This protein binds this small molecule.
Small molecule (SMILES): CC(=O)O[C@H]1C(=O)[C@@]2(C)[C@H]([C@H](OC(=O)c3ccccc3)[C@]3(O)C[C@H](OC(=O)[C@H](O)[C@@H](NC(=O)c4ccccc4)c4ccccc4)C(C)=C1C3(C)C)[C@]1(OC(C)=O)CO[C@@H]1C[C@@H]2O

Sequence of chain 21.C:
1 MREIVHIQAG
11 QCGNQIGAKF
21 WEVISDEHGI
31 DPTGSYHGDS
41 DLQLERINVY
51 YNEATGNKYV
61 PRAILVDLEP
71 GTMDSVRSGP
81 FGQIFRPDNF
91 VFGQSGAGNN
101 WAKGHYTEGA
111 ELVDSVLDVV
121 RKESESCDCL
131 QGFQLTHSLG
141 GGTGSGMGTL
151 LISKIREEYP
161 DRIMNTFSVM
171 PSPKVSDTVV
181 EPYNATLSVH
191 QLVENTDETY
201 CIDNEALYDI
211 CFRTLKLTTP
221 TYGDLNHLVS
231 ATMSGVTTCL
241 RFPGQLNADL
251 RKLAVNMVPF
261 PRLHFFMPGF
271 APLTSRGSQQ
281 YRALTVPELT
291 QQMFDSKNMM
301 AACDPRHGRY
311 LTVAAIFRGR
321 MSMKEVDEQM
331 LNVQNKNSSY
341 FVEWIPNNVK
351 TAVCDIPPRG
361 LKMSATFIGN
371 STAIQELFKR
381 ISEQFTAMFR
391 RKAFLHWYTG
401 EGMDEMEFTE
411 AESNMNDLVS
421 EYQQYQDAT

Binding-site contacts:
Ligand atom C08 contacts residue HIS227 of chain 21.C at 2.9 Å.
Ligand atom C42 contacts residue VAL23 of chain 21.C at 3.4 Å (hydrophobic).
Ligand atom C13 contacts residue HIS227 of chain 21.C at 3.9 Å.
Ligand atom O14 contacts residue HIS227 of chain 21.C at 2.1 Å (h-bond).
Ligand atom C08 contacts residue LEU228 of chain 21.C at 3.6 Å (hydrophobic).
Ligand atom C41 contacts residue SER234 of chain 21.C at 3.7 Å.
Ligand atom O08 contacts residue ARG276 of chain 21.C at 3.3 Å.
Ligand atom C36 contacts residue HIS227 of chain 21.C at 3.7 Å.
Ligand atom C15 contacts residue PRO272 of chain 21.C at 3.3 Å (hydrophobic).
Ligand atom C14 contacts residue THR274 of chain 21.C at 3.6 Å.
Ligand atom C19 contacts residue THR274 of chain 21.C at 3.2 Å.
Ligand atom C44 contacts residue GLY360 of chain 21.C at 3.9 Å.
Ligand atom C44 contacts residue LEU361 of chain 21.C at 3.8 Å (hydrophobic).
Ligand atom C19 contacts residue ARG276 of chain 21.C at 3.9 Å.
Ligand atom C09 contacts residue HIS227 of chain 21.C at 3.3 Å.
Ligand atom C31 contacts residue HIS227 of chain 21.C at 3.8 Å.
Ligand atom C05 contacts residue HIS227 of chain 21.C at 2.9 Å.
Ligand atom O06 contacts residue LEU215 of chain 21.C at 3.7 Å.
Ligand atom C39 contacts residue ALA231 of chain 21.C at 3.8 Å (hydrophobic).
Ligand atom C14 contacts residue LEU215 of chain 21.C at 3.8 Å (hydrophobic).
Ligand atom C40 contacts residue VAL23 of chain 21.C at 3.5 Å (hydrophobic).
Ligand atom O07 contacts residue ARG276 of chain 21.C at 3.8 Å.
Ligand atom C16 contacts residue PRO272 of chain 21.C at 3.6 Å (hydrophobic).
Ligand atom O13 contacts residue GLY360 of chain 21.C at 3.8 Å.
Ligand atom C28 contacts residue PRO358 of chain 21.C at 3.8 Å (hydrophobic).
Ligand atom C41 contacts residue VAL23 of chain 21.C at 2.8 Å (hydrophobic).
Ligand atom O12 contacts residue GLY360 of chain 21.C at 3.4 Å (h-bond).
Ligand atom O06 contacts residue THR274 of chain 21.C at 3.1 Å (h-bond).
Ligand atom O06 contacts residue PRO272 of chain 21.C at 3.6 Å.
Ligand atom C04 contacts residue HIS227 of chain 21.C at 3.4 Å.
Ligand atom C06 contacts residue HIS227 of chain 21.C at 2.3 Å.
Ligand atom C30 contacts residue HIS227 of chain 21.C at 3.1 Å.
Ligand atom O06 contacts residue LEU273 of chain 21.C at 3.6 Å.
Ligand atom O13 contacts residue ARG359 of chain 21.C at 3.1 Å (salt-bridge).
Ligand atom C17 contacts residue LEU361 of chain 21.C at 3.9 Å (hydrophobic).
Ligand atom C06 contacts residue ASP224 of chain 21.C at 3.4 Å.
Ligand atom C40 contacts residue SER234 of chain 21.C at 3.1 Å.
Ligand atom O05 contacts residue LEU361 of chain 21.C at 3.8 Å.
Ligand atom O13 contacts residue PRO358 of chain 21.C at 3.5 Å.
Ligand atom C07 contacts residue HIS227 of chain 21.C at 2.3 Å.